Sequence of chain 1.C:
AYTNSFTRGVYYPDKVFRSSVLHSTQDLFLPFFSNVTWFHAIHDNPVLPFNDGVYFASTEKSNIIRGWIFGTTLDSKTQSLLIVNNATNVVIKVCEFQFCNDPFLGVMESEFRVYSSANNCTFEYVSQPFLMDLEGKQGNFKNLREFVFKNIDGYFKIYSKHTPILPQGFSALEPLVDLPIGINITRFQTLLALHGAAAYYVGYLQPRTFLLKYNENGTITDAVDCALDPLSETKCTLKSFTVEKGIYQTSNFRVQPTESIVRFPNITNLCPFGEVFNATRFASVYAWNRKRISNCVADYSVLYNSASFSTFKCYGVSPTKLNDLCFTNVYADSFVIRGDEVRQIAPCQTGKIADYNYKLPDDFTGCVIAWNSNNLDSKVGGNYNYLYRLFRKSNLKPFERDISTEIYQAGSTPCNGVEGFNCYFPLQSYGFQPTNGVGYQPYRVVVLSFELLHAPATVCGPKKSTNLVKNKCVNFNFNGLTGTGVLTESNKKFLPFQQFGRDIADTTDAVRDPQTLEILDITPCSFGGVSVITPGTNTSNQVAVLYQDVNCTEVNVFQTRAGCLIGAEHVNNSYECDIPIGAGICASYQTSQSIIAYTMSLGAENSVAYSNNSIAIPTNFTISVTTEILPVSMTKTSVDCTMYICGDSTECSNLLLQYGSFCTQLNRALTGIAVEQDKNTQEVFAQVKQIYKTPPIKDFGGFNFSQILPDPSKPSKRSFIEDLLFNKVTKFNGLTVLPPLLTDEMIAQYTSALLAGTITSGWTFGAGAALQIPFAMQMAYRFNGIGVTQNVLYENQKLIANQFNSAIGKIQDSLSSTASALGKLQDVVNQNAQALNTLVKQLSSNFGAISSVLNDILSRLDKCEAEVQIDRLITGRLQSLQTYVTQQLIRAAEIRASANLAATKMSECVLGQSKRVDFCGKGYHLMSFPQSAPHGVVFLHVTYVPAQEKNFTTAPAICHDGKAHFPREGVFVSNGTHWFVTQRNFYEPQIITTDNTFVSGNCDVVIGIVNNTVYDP

Binding-site contacts:
Ligand atom C5 contacts residue SER790 of chain 1.C at 3.7 Å.
Ligand atom C6 contacts residue GLN791 of chain 1.C at 3.6 Å.
Ligand atom N2 contacts residue ASN788 of chain 1.C at 2.9 Å (h-bond).
Ligand atom C5 contacts residue GLN791 of chain 1.C at 4.4 Å.
Ligand atom O5 contacts residue SER790 of chain 1.C at 3.6 Å (h-bond).
Ligand atom C7 contacts residue ASN788 of chain 1.C at 3.8 Å.
Ligand atom C2 contacts residue ASN788 of chain 1.C at 2.4 Å.
Ligand atom C5 contacts residue ASN788 of chain 1.C at 3.6 Å.
Ligand atom C4 contacts residue ASN788 of chain 1.C at 4.2 Å.
Ligand atom C1 contacts residue SER790 of chain 1.C at 3.3 Å.
Ligand atom O5 contacts residue ASN788 of chain 1.C at 2.3 Å (h-bond).
Ligand atom O7 contacts residue ASN788 of chain 1.C at 4.3 Å.
Ligand atom C3 contacts residue ASN788 of chain 1.C at 3.7 Å.
Ligand atom C1 contacts residue ASN788 of chain 1.C at 1.4 Å.
Ligand atom O6 contacts residue SER790 of chain 1.C at 4.2 Å.
Ligand atom C8 contacts residue GLN791 of chain 1.C at 4.3 Å.
Ligand atom O6 contacts residue GLN791 of chain 1.C at 2.4 Å (h-bond).
Ligand atom C2 contacts residue SER790 of chain 1.C at 4.5 Å.

A small-molecule ligand and the protein it binds are described below.
Small molecule (SMILES): CC(=O)N[C@H]1[C@H](O[C@H]2[C@H](O)[C@@H](NC(C)=O)CO[C@@H]2CO)O[C@H](CO)[C@@H](O)[C@@H]1O